A small-molecule ligand and the protein it binds are described below.
Small molecule (SMILES): C[C@@H]1CC[C@@]2(OC1)O[C@H]1C[C@H]3[C@@H]4CC=C5C[C@@H](OCCC(CO)CO)CC[C@]5(C)[C@H]4CC[C@]3(C)[C@H]1[C@@H]2C

Sequence of chain 1.B:
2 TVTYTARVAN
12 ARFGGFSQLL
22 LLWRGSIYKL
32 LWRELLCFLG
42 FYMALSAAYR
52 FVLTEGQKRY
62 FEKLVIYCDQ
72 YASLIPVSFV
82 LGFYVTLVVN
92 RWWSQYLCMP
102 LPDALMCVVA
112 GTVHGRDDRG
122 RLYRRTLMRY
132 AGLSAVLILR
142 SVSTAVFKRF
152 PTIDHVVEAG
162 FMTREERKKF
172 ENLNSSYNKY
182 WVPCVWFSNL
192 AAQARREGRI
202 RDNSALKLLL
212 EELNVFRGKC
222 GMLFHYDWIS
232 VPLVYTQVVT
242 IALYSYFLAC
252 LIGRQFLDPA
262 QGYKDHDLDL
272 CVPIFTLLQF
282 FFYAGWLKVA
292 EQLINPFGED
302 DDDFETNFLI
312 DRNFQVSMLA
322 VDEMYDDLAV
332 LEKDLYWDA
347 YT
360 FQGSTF

Binding-site contacts:
Ligand atom C19 contacts residue TYR61 of chain 1.B at 3.8 Å (hydrophobic).
Ligand atom C17 contacts residue PHE62 of chain 1.B at 4.0 Å (hydrophobic).
Ligand atom C24 contacts residue TYR61 of chain 1.B at 3.7 Å (hydrophobic).
Ligand atom O52 contacts residue TYR61 of chain 1.B at 3.3 Å.
Ligand atom C19 contacts residue PHE62 of chain 1.B at 3.5 Å (hydrophobic).
Ligand atom C11 contacts residue ILE253 of chain 1.B at 3.6 Å (hydrophobic).
Ligand atom O23 contacts residue TYR61 of chain 1.B at 3.7 Å.
Ligand atom C15 contacts residue MC31 of chain 1.X at 3.7 Å.
Ligand atom C18 contacts residue PHE62 of chain 1.B at 3.4 Å (hydrophobic).
Ligand atom C26 contacts residue GLY57 of chain 1.B at 3.6 Å.
Ligand atom C27 contacts residue GLN58 of chain 1.B at 3.9 Å.
Ligand atom C12 contacts residue ILE253 of chain 1.B at 4.0 Å (hydrophobic).
Ligand atom O52 contacts residue GLY57 of chain 1.B at 3.0 Å (h-bond).
Ligand atom C12 contacts residue LEU249 of chain 1.B at 3.6 Å (hydrophobic).
Ligand atom C13 contacts residue LEU249 of chain 1.B at 4.0 Å (hydrophobic).
Ligand atom O16 contacts residue ILE253 of chain 1.B at 3.1 Å.
Ligand atom C13 contacts residue LEU252 of chain 1.B at 3.7 Å (hydrophobic).
Ligand atom C27 contacts residue GLY57 of chain 1.B at 3.8 Å.
Ligand atom C21 contacts residue GLN58 of chain 1.B at 3.4 Å.
Ligand atom C05 contacts residue ILE253 of chain 1.B at 3.5 Å (hydrophobic).
Ligand atom C01 contacts residue MC31 of chain 1.X at 4.0 Å.
Ligand atom C75 contacts residue GLN58 of chain 1.B at 4.1 Å.
Ligand atom C04 contacts residue ILE253 of chain 1.B at 3.6 Å (hydrophobic).
Ligand atom C22 contacts residue TYR61 of chain 1.B at 3.6 Å (hydrophobic).
Ligand atom C24 contacts residue MC31 of chain 1.W at 3.5 Å.
Ligand atom C04 contacts residue LEU65 of chain 1.B at 4.0 Å (hydrophobic).
Ligand atom C25 contacts residue MC31 of chain 1.W at 4.0 Å.
Ligand atom O28 contacts residue GLY57 of chain 1.B at 3.7 Å.
Ligand atom C13 contacts residue LEU46 of chain 1.B at 3.7 Å (hydrophobic).
Ligand atom C78 contacts residue LEU54 of chain 1.B at 3.7 Å (hydrophobic).
Ligand atom C01 contacts residue LEU46 of chain 1.B at 3.9 Å (hydrophobic).
Ligand atom C18 contacts residue LEU65 of chain 1.B at 3.2 Å (hydrophobic).
Ligand atom C26 contacts residue GLN58 of chain 1.B at 4.0 Å.
Ligand atom C20 contacts residue TYR61 of chain 1.B at 4.0 Å (hydrophobic).
Ligand atom C26 contacts residue TYR61 of chain 1.B at 4.0 Å (hydrophobic).
Ligand atom C21 contacts residue TYR61 of chain 1.B at 3.5 Å (hydrophobic).
Ligand atom C13 contacts residue ILE253 of chain 1.B at 3.1 Å (hydrophobic).
Ligand atom C51 contacts residue TYR61 of chain 1.B at 3.6 Å (hydrophobic).
Ligand atom O23 contacts residue GLN58 of chain 1.B at 3.7 Å.
Ligand atom C51 contacts residue GLY57 of chain 1.B at 3.9 Å.